A protein and the small-molecule ligand that binds it are described below.
Small molecule (SMILES): CC(=O)N[C@H]1[C@H](O[C@H]2[C@H](O)[C@@H](NC(C)=O)CO[C@@H]2CO)O[C@H](CO)[C@@H](O[C@@H]2O[C@H](CO)[C@@H](O)[C@H](O)[C@@H]2O)[C@@H]1O

Binding-site contacts:
Ligand atom O5 contacts residue GLY310 of chain 1.A at 3.9 Å.
Ligand atom C7 contacts residue PRO312 of chain 1.A at 4.5 Å (hydrophobic).
Ligand atom C5 contacts residue ASN307 of chain 1.A at 3.7 Å.
Ligand atom C5 contacts residue GLY310 of chain 1.A at 4.1 Å.
Ligand atom O5 contacts residue ASN307 of chain 1.A at 2.4 Å (h-bond).
Ligand atom C7 contacts residue ASN307 of chain 1.A at 3.3 Å.
Ligand atom C4 contacts residue ASN307 of chain 1.A at 4.2 Å.
Ligand atom C1 contacts residue ASN307 of chain 1.A at 1.4 Å.
Ligand atom C1 contacts residue GLY310 of chain 1.A at 3.8 Å.
Ligand atom O6 contacts residue GLY310 of chain 1.A at 4.0 Å.
Ligand atom C8 contacts residue GLU315 of chain 1.A at 4.5 Å.
Ligand atom C8 contacts residue ASN307 of chain 1.A at 4.4 Å.
Ligand atom C3 contacts residue ASN307 of chain 1.A at 3.8 Å.
Ligand atom O7 contacts residue ASN307 of chain 1.A at 3.5 Å (h-bond).
Ligand atom N2 contacts residue PRO312 of chain 1.A at 4.2 Å.
Ligand atom C8 contacts residue PRO312 of chain 1.A at 3.8 Å (hydrophobic).
Ligand atom N2 contacts residue ASN307 of chain 1.A at 2.8 Å (h-bond).
Ligand atom C2 contacts residue ASN307 of chain 1.A at 2.4 Å.

Sequence of chain 1.A:
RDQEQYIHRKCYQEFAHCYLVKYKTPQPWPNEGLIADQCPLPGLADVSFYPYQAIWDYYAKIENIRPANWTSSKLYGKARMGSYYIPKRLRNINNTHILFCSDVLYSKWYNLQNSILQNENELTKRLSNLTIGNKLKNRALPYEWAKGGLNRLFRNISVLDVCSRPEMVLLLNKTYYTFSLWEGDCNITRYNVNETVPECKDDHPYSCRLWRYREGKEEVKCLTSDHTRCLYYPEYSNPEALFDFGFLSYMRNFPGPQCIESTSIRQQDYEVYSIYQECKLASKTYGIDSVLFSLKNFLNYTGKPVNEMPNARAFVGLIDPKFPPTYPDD